Sequence of chain 10.E:
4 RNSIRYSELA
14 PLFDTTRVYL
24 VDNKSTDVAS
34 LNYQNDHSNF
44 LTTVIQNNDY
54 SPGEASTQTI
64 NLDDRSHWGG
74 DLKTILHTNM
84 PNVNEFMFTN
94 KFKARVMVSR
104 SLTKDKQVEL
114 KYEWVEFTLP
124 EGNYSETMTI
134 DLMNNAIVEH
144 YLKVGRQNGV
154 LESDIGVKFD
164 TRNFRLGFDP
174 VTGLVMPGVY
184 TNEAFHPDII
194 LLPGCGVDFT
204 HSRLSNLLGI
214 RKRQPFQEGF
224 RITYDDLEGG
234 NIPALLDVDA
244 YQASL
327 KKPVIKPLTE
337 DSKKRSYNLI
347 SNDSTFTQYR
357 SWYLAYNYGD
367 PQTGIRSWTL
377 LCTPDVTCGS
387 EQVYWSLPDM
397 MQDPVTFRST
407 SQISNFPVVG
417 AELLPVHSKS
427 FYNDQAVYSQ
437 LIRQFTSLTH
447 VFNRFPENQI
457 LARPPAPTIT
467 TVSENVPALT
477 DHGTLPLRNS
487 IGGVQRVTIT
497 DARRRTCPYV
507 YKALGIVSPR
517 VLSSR

Binding-site contacts:
Ligand atom CG1 contacts residue GLU155 of chain 10.E at 3.8 Å.
Ligand atom CE1 contacts residue PRO180 of chain 10.A at 3.2 Å (hydrophobic).
Ligand atom CG1 contacts residue PHE451 of chain 10.E at 3.4 Å (hydrophobic).
Ligand atom CG2 contacts residue LEU145 of chain 10.E at 3.8 Å (hydrophobic).
Ligand atom CE1 contacts residue ARG149 of chain 10.E at 3.6 Å.
Ligand atom OH contacts residue THR445 of chain 10.E at 3.2 Å.
Ligand atom OD1 contacts residue GLU155 of chain 10.E at 3.8 Å.
Ligand atom CZ contacts residue ARG149 of chain 10.E at 3.8 Å.
Ligand atom CA contacts residue GLU155 of chain 10.E at 3.9 Å.
Ligand atom CZ contacts residue THR445 of chain 10.E at 3.4 Å.
Ligand atom C contacts residue ARG149 of chain 10.E at 3.8 Å.
Ligand atom CG2 contacts residue GLU155 of chain 10.E at 3.7 Å.
Ligand atom CG contacts residue ARG450 of chain 10.E at 3.5 Å.
Ligand atom CZ contacts residue HIS446 of chain 10.E at 3.7 Å.
Ligand atom CE2 contacts residue MET179 of chain 10.A at 3.7 Å (hydrophobic).
Ligand atom CG1 contacts residue ARG450 of chain 10.E at 3.4 Å.
Ligand atom OH contacts residue LEU239 of chain 10.A at 3.7 Å.
Ligand atom CE2 contacts residue HIS446 of chain 10.E at 3.5 Å.
Ligand atom ND2 contacts residue GLU155 of chain 10.E at 3.1 Å (salt-bridge).
Ligand atom O contacts residue HIS446 of chain 10.E at 2.8 Å.
Ligand atom O contacts residue ARG149 of chain 10.E at 2.6 Å (salt-bridge).
Ligand atom CD contacts residue ARG450 of chain 10.E at 2.9 Å.
Ligand atom CB contacts residue PRO452 of chain 10.E at 3.9 Å (hydrophobic).
Ligand atom CG contacts residue LYS339 of chain 10.E at 3.8 Å.
Ligand atom CD1 contacts residue PRO180 of chain 10.A at 3.5 Å (hydrophobic).
Ligand atom CA contacts residue LYS339 of chain 10.E at 3.1 Å.
Ligand atom CE1 contacts residue THR445 of chain 10.E at 3.3 Å.
Ligand atom CG contacts residue TYR244 of chain 10.A at 3.1 Å (hydrophobic).
Ligand atom OD1 contacts residue LYS339 of chain 10.E at 2.9 Å (salt-bridge).
Ligand atom O contacts residue ARG450 of chain 10.E at 3.3 Å (salt-bridge).
Ligand atom CZ contacts residue ASP172 of chain 10.A at 3.8 Å.
Ligand atom C contacts residue HIS446 of chain 10.E at 3.4 Å.
Ligand atom OH contacts residue MET179 of chain 10.A at 3.4 Å (h-bond).
Ligand atom CG contacts residue PRO452 of chain 10.E at 3.5 Å (hydrophobic).
Ligand atom OH contacts residue HIS446 of chain 10.E at 3.1 Å (h-bond).
Ligand atom CB contacts residue ARG450 of chain 10.E at 3.6 Å.
Ligand atom CG contacts residue GLU155 of chain 10.E at 3.8 Å.
Ligand atom OD2 contacts residue LYS339 of chain 10.E at 3.6 Å.
Ligand atom CB contacts residue LYS339 of chain 10.E at 2.9 Å.
Ligand atom CB contacts residue GLN245 of chain 10.A at 3.6 Å.

This protein binds this small molecule.
Small molecule (SMILES): CC(C)[C@H](NC(=O)[C@@H]1CCCN1C(=O)[C@H](CC(N)=O)NC(=O)[C@H](Cc1ccccc1)NC(=O)[C@@H](N)[C@@H](C)O)C(=O)N[C@@H](Cc1ccc(O)cc1)C(=O)N1CCC[C@H]1C(=O)N[C@@H](Cc1ccc(O)cc1)C(=O)N[C@@H](CC(=O)O)C(=O)N[C@H](C=O)[C@@H](C)O

Sequence of chain 10.A:
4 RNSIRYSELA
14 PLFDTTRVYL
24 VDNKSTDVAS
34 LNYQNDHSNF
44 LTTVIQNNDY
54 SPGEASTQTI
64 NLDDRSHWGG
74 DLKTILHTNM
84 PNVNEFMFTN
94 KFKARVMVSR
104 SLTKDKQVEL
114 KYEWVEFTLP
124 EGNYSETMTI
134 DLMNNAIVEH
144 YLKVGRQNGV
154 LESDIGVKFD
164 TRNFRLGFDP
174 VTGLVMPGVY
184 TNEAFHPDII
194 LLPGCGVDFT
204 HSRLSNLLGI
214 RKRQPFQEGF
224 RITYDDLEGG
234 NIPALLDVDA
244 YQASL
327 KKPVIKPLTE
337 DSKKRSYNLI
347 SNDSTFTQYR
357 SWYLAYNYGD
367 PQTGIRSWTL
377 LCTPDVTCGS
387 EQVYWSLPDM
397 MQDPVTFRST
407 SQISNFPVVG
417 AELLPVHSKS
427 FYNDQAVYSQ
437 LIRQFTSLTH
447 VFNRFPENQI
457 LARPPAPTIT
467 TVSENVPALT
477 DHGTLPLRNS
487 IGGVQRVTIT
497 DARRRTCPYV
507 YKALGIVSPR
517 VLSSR